The protein below binds the small molecule below.
Small molecule (SMILES): CC(C)(COP(=O)(O)OP(=O)(O)OC[C@H]1O[C@@H](n2cnc3c(N)ncnc32)[C@H](O)[C@@H]1OP(=O)(O)O)[C@@H](O)C(=O)NCCC(=O)NCCSC(=O)c1ccc2ccccc2c1

Binding-site contacts:
Ligand atom OAE contacts residue LEU576 of chain 1.A at 3.4 Å.
Ligand atom OAH contacts residue ILE153 of chain 1.A at 3.4 Å.
Ligand atom N1 contacts residue SER286 of chain 1.A at 3.4 Å (h-bond).
Ligand atom OAI contacts residue ARG155 of chain 1.A at 3.4 Å (salt-bridge).
Ligand atom CAU contacts residue FMN1 of chain 1.E at 3.2 Å.
Ligand atom OAP contacts residue ILE572 of chain 1.A at 3.4 Å.
Ligand atom NBH contacts residue HIS284 of chain 1.A at 3.3 Å (h-bond).
Ligand atom CAU contacts residue TYR197 of chain 1.A at 2.7 Å (hydrophobic).
Ligand atom CAV contacts residue PHE375 of chain 1.A at 3.5 Å (hydrophobic).
Ligand atom CAQ contacts residue TYR82 of chain 1.A at 3.1 Å (hydrophobic).
Ligand atom OAF contacts residue TYR320 of chain 1.A at 2.7 Å (h-bond).
Ligand atom NBI contacts residue HIS284 of chain 1.A at 2.9 Å (h-bond).
Ligand atom OAD contacts residue ALA290 of chain 1.A at 3.5 Å.
Ligand atom O3' contacts residue ARG579 of chain 1.A at 3.3 Å (salt-bridge).
Ligand atom CAR contacts residue TYR82 of chain 1.A at 3.4 Å (hydrophobic).
Ligand atom CAQ contacts residue VAL38 of chain 1.A at 3.1 Å (hydrophobic).
Ligand atom CAW contacts residue FMN1 of chain 1.E at 3.2 Å.
Ligand atom CBV contacts residue FMN1 of chain 1.E at 3.3 Å.
Ligand atom OAK contacts residue HIS284 of chain 1.A at 2.9 Å (h-bond).
Ligand atom OAF contacts residue VAL195 of chain 1.A at 3.2 Å.
Ligand atom N1 contacts residue PRO287 of chain 1.A at 3.1 Å.
Ligand atom CBT contacts residue HIS284 of chain 1.A at 3.1 Å.
Ligand atom OAH contacts residue ARG155 of chain 1.A at 2.9 Å (salt-bridge).
Ligand atom OAG contacts residue ARG579 of chain 1.A at 3.4 Å (salt-bridge).
Ligand atom O2' contacts residue ARG579 of chain 1.A at 2.9 Å (salt-bridge).
Ligand atom N6 contacts residue SER286 of chain 1.A at 2.8 Å (h-bond).
Ligand atom CAR contacts residue PHE379 of chain 1.A at 3.2 Å (hydrophobic).
Ligand atom CBV contacts residue TYR197 of chain 1.A at 3.1 Å (hydrophobic).
Ligand atom OAE contacts residue PHE573 of chain 1.A at 3.4 Å.
Ligand atom N6 contacts residue HIS284 of chain 1.A at 3.1 Å (h-bond).
Ligand atom CAQ contacts residue FMN1 of chain 1.E at 3.3 Å.
Ligand atom CAW contacts residue TYR197 of chain 1.A at 3.4 Å (hydrophobic).
Ligand atom CAY contacts residue VAL281 of chain 1.A at 3.4 Å (hydrophobic).
Ligand atom CBW contacts residue HIS284 of chain 1.A at 3.4 Å.
Ligand atom CBR contacts residue VAL195 of chain 1.A at 3.5 Å (hydrophobic).
Ligand atom OAH contacts residue LYS154 of chain 1.A at 2.9 Å (salt-bridge).
Ligand atom CAV contacts residue PHE379 of chain 1.A at 3.4 Å (hydrophobic).
Ligand atom CBW contacts residue FMN1 of chain 1.E at 3.5 Å.
Ligand atom OAM contacts residue LYS154 of chain 1.A at 3.2 Å (salt-bridge).
Ligand atom CAQ contacts residue TYR197 of chain 1.A at 3.3 Å (hydrophobic).

Sequence of chain 1.A:
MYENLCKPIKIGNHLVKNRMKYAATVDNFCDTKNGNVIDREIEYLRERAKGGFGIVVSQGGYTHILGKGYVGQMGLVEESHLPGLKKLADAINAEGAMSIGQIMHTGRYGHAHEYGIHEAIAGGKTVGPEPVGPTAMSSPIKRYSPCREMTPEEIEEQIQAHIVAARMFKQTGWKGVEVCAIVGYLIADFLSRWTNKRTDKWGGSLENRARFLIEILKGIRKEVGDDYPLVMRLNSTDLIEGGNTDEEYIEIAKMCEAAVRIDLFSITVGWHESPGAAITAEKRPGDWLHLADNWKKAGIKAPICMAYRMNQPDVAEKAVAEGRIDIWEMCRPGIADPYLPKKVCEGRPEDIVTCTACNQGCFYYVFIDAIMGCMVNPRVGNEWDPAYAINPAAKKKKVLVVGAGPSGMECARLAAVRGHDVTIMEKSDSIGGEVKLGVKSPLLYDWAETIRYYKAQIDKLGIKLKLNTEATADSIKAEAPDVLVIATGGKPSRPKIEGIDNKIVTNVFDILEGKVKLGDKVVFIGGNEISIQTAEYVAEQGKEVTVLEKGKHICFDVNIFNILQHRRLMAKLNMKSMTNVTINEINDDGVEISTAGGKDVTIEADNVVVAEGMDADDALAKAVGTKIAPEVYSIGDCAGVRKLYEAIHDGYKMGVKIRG